Binding-site contacts:
Ligand atom C12 contacts residue THR161 of chain 4.A at 3.1 Å.
Ligand atom C10 contacts residue ALA162 of chain 4.A at 3.4 Å (hydrophobic).
Ligand atom C11 contacts residue ALA162 of chain 4.A at 3.5 Å (hydrophobic).
Ligand atom O7 contacts residue HIS223 of chain 4.A at 3.4 Å.
Ligand atom N3 contacts residue ASP45 of chain 4.A at 3.4 Å (salt-bridge).
Ligand atom C25 contacts residue SER166 of chain 4.A at 3.2 Å.
Ligand atom N5 contacts residue TYR75 of chain 4.A at 3.5 Å (h-bond).
Ligand atom O5 contacts residue ALA162 of chain 4.A at 3.2 Å.
Ligand atom C9 contacts residue ASP45 of chain 4.A at 3.6 Å.
Ligand atom N12 contacts residue SER166 of chain 4.A at 3.1 Å (h-bond).
Ligand atom C23 contacts residue TYR163 of chain 4.A at 3.6 Å (hydrophobic).
Ligand atom C13 contacts residue ASP45 of chain 4.A at 3.6 Å.
Ligand atom C11 contacts residue THR161 of chain 4.A at 3.4 Å.
Ligand atom O5 contacts residue TYR163 of chain 4.A at 3.3 Å (h-bond).
Ligand atom C20 contacts residue GLU123 of chain 4.A at 3.3 Å.
Ligand atom O6 contacts residue GLU123 of chain 4.A at 2.6 Å (salt-bridge).
Ligand atom N12 contacts residue ALA185 of chain 1.A at 3.6 Å.
Ligand atom C21 contacts residue GLU123 of chain 4.A at 3.2 Å.
Ligand atom N13 contacts residue TYR163 of chain 4.A at 3.5 Å (h-bond).
Ligand atom N12 contacts residue ILE187 of chain 1.A at 3.3 Å.
Ligand atom N6 contacts residue THR161 of chain 4.A at 2.4 Å (h-bond).
Ligand atom N6 contacts residue PHE74 of chain 4.A at 3.4 Å.
Ligand atom C12 contacts residue PHE74 of chain 4.A at 3.6 Å (hydrophobic).
Ligand atom O5 contacts residue ASN122 of chain 4.A at 3.5 Å (h-bond).
Ligand atom C7 contacts residue ASP45 of chain 4.A at 3.4 Å.
Ligand atom C16 contacts residue GLY46 of chain 4.A at 3.6 Å.
Ligand atom N11 contacts residue ALA185 of chain 1.A at 2.9 Å (h-bond).
Ligand atom O3 contacts residue ASN189 of chain 1.A at 3.6 Å.
Ligand atom N11 contacts residue ASP150 of chain 1.A at 3.0 Å (salt-bridge).
Ligand atom C24 contacts residue TYR163 of chain 4.A at 3.5 Å (hydrophobic).
Ligand atom O5 contacts residue GLU123 of chain 4.A at 2.5 Å (salt-bridge).
Ligand atom N5 contacts residue SER158 of chain 4.A at 2.8 Å (h-bond).
Ligand atom C25 contacts residue ILE187 of chain 1.A at 3.4 Å (hydrophobic).
Ligand atom N5 contacts residue THR161 of chain 4.A at 3.5 Å (h-bond).
Ligand atom N5 contacts residue ASN122 of chain 4.A at 3.2 Å (h-bond).
Ligand atom N4 contacts residue ASN122 of chain 4.A at 2.9 Å (h-bond).
Ligand atom O7 contacts residue GLY46 of chain 4.A at 3.4 Å.
Ligand atom O6 contacts residue ASN122 of chain 4.A at 3.1 Å (h-bond).
Ligand atom O2 contacts residue ASP45 of chain 4.A at 2.5 Å (salt-bridge).
Ligand atom N11 contacts residue TYR163 of chain 4.A at 3.5 Å.

Sequence of chain 4.A:
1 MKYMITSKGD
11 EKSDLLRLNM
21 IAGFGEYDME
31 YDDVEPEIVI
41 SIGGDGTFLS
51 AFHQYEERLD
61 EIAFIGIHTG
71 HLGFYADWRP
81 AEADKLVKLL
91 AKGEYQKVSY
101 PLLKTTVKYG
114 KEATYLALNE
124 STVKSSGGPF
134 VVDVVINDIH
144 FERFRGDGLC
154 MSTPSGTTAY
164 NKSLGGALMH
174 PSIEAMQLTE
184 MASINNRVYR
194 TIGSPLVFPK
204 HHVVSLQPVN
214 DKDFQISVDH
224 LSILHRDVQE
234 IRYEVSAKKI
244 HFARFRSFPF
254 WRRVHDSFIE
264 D

Sequence of chain 1.A:
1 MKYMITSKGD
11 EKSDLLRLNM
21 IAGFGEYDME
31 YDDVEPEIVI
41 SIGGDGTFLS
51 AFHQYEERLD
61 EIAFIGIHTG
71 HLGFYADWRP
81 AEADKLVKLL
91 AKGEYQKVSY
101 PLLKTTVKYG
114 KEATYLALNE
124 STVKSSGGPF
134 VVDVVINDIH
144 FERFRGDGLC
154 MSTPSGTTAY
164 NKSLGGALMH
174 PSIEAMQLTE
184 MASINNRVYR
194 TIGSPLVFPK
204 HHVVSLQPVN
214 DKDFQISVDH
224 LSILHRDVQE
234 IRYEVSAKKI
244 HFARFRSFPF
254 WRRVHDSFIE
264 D

This small molecule binds to this protein.
Small molecule (SMILES): NCCCNC(=O)NC[C@H]1O[C@@H](n2c(C#CCN(CC(=O)O)C[C@H]3O[C@@H](n4cnc5c(N)ncnc54)[C@H](O)[C@@H]3O)nc3c(N)ncnc32)[C@H](O)[C@@H]1O